Sequence of chain 1.A:
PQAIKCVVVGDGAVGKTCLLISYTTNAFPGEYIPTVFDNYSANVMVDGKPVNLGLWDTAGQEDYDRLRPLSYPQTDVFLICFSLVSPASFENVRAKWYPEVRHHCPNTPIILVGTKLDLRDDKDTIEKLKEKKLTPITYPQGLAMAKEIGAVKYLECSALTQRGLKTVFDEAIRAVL

Binding-site contacts:
Ligand atom O6 contacts residue SER158 of chain 1.A at 3.5 Å (h-bond).
Ligand atom C6 contacts residue LYS116 of chain 1.A at 3.6 Å.
Ligand atom C8 contacts residue CYS18 of chain 1.A at 3.7 Å (hydrophobic).
Ligand atom PB contacts residue MG1 of chain 1.F at 3.6 Å.
Ligand atom O3A contacts residue LYS16 of chain 1.A at 3.4 Å (salt-bridge).
Ligand atom O3B contacts residue ALA13 of chain 1.A at 2.8 Å (h-bond).
Ligand atom PG contacts residue MG1 of chain 1.F at 3.5 Å.
Ligand atom O1A contacts residue TYR32 of chain 1.A at 3.7 Å.
Ligand atom O2G contacts residue MG1 of chain 1.F at 2.2 Å.
Ligand atom O3G contacts residue LYS16 of chain 1.A at 3.3 Å (salt-bridge).
Ligand atom S1G contacts residue TYR32 of chain 1.A at 3.0 Å (h-bond).
Ligand atom S1G contacts residue ALA13 of chain 1.A at 3.6 Å (h-bond).
Ligand atom C5 contacts residue LYS116 of chain 1.A at 3.6 Å.
Ligand atom O2B contacts residue THR17 of chain 1.A at 2.6 Å (h-bond).
Ligand atom C8 contacts residue GLY15 of chain 1.A at 3.6 Å.
Ligand atom O6 contacts residue LEU160 of chain 1.A at 3.4 Å (h-bond).
Ligand atom O2G contacts residue PRO34 of chain 1.A at 3.6 Å.
Ligand atom O2A contacts residue THR17 of chain 1.A at 3.1 Å (h-bond).
Ligand atom PA contacts residue GLY15 of chain 1.A at 3.6 Å.
Ligand atom O2' contacts residue PHE28 of chain 1.A at 3.6 Å.
Ligand atom PB contacts residue LYS16 of chain 1.A at 3.5 Å.
Ligand atom N2 contacts residue LEU119 of chain 1.A at 3.2 Å.
Ligand atom O1B contacts residue GLY15 of chain 1.A at 3.5 Å (h-bond).
Ligand atom O3G contacts residue GLY60 of chain 1.A at 3.0 Å (h-bond).
Ligand atom O1B contacts residue LYS16 of chain 1.A at 2.7 Å (salt-bridge).
Ligand atom O3A contacts residue VAL14 of chain 1.A at 3.7 Å.
Ligand atom O3A contacts residue ALA13 of chain 1.A at 3.5 Å.
Ligand atom N1 contacts residue ASP118 of chain 1.A at 3.3 Å (salt-bridge).
Ligand atom O6 contacts residue ALA159 of chain 1.A at 2.8 Å (h-bond).
Ligand atom O2A contacts residue CYS18 of chain 1.A at 2.9 Å (h-bond).
Ligand atom O2B contacts residue MG1 of chain 1.F at 2.3 Å.
Ligand atom N2 contacts residue ASP118 of chain 1.A at 3.4 Å (salt-bridge).
Ligand atom O2A contacts residue LYS16 of chain 1.A at 3.5 Å (salt-bridge).
Ligand atom C5' contacts residue TYR32 of chain 1.A at 3.7 Å (hydrophobic).
Ligand atom O2G contacts residue THR35 of chain 1.A at 2.8 Å (h-bond).
Ligand atom PG contacts residue ALA13 of chain 1.A at 3.6 Å.
Ligand atom O2A contacts residue GLY15 of chain 1.A at 3.2 Å.
Ligand atom O3A contacts residue GLY15 of chain 1.A at 2.9 Å (h-bond).
Ligand atom O4' contacts residue LYS116 of chain 1.A at 3.3 Å.
Ligand atom O5' contacts residue GLY15 of chain 1.A at 3.4 Å.

A protein and the small-molecule ligand that binds it are described below.
Small molecule (SMILES): Nc1nc2c(ncn2[C@@H]2O[C@H](CO[P](=O)(O)O[P](=O)(O)OP(O)(O)=S)[C@@H](O)[C@H]2O)c(=O)[nH]1